The small molecule below binds the protein below.
Small molecule (SMILES): N[C@@H](CC(=O)O)C(=O)O

Sequence of chain 2.A:
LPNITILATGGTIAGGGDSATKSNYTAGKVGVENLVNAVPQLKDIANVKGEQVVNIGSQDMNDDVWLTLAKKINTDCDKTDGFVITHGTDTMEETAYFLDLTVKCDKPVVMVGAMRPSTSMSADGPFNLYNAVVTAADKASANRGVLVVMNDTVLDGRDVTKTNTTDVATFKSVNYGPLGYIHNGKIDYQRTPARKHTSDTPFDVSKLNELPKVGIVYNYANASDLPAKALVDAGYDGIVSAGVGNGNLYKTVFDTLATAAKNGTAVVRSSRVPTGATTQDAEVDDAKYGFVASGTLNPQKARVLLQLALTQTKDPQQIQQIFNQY

Sequence of chain 1.A:
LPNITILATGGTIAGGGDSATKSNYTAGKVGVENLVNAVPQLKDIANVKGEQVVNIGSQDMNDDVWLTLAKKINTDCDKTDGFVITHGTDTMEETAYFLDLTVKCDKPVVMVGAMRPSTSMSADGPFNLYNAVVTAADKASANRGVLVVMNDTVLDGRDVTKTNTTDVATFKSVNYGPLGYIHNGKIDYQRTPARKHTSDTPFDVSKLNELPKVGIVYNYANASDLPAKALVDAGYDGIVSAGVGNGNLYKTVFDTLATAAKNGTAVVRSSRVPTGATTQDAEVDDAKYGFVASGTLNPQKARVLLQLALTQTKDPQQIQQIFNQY

Binding-site contacts:
Ligand atom OD1 contacts residue THR12 of chain 2.A at 3.1 Å (h-bond).
Ligand atom CB contacts residue THR89 of chain 2.A at 3.4 Å.
Ligand atom OXT contacts residue GLY57 of chain 2.A at 3.5 Å.
Ligand atom OD2 contacts residue THR12 of chain 2.A at 3.2 Å (h-bond).
Ligand atom C contacts residue SER58 of chain 2.A at 3.4 Å.
Ligand atom CG contacts residue ASP90 of chain 2.A at 4.1 Å.
Ligand atom C contacts residue GLN59 of chain 2.A at 3.4 Å.
Ligand atom C contacts residue THR89 of chain 2.A at 3.8 Å.
Ligand atom O contacts residue SER58 of chain 2.A at 2.4 Å (h-bond).
Ligand atom O contacts residue ASP90 of chain 2.A at 3.0 Å (salt-bridge).
Ligand atom N contacts residue ASN248 of chain 1.A at 3.5 Å (h-bond).
Ligand atom CB contacts residue ASP90 of chain 2.A at 3.0 Å.
Ligand atom N contacts residue GLN59 of chain 2.A at 3.0 Å (h-bond).
Ligand atom OD1 contacts residue THR89 of chain 2.A at 2.6 Å (h-bond).
Ligand atom CG contacts residue THR12 of chain 2.A at 3.1 Å.
Ligand atom OD2 contacts residue GLY88 of chain 2.A at 3.1 Å.
Ligand atom O contacts residue GLY88 of chain 2.A at 3.2 Å.
Ligand atom CA contacts residue GLN59 of chain 2.A at 3.8 Å.
Ligand atom OD2 contacts residue THR89 of chain 2.A at 2.7 Å (h-bond).
Ligand atom OXT contacts residue GLN59 of chain 2.A at 3.5 Å (h-bond).
Ligand atom OD1 contacts residue ALA114 of chain 2.A at 3.2 Å (h-bond).
Ligand atom OD2 contacts residue ALA114 of chain 2.A at 4.0 Å.
Ligand atom CA contacts residue GLU283 of chain 1.A at 3.4 Å.
Ligand atom N contacts residue ASP90 of chain 2.A at 3.0 Å (salt-bridge).
Ligand atom CA contacts residue ASP90 of chain 2.A at 3.8 Å.
Ligand atom OXT contacts residue SER58 of chain 2.A at 2.8 Å (h-bond).
Ligand atom C contacts residue ASP90 of chain 2.A at 4.0 Å.
Ligand atom CA contacts residue THR12 of chain 2.A at 3.4 Å.
Ligand atom OXT contacts residue GLY11 of chain 2.A at 3.4 Å.
Ligand atom CG contacts residue ALA114 of chain 2.A at 4.0 Å (hydrophobic).
Ligand atom OXT contacts residue THR12 of chain 2.A at 4.1 Å.
Ligand atom O contacts residue THR89 of chain 2.A at 3.2 Å (h-bond).
Ligand atom CB contacts residue THR12 of chain 2.A at 3.5 Å.
Ligand atom OXT contacts residue GLY88 of chain 2.A at 3.3 Å.
Ligand atom CB contacts residue GLU283 of chain 1.A at 4.0 Å.
Ligand atom C contacts residue GLY88 of chain 2.A at 3.5 Å.
Ligand atom OD2 contacts residue GLY11 of chain 2.A at 3.9 Å.
Ligand atom N contacts residue GLU283 of chain 1.A at 2.5 Å (salt-bridge).
Ligand atom CG contacts residue THR89 of chain 2.A at 2.9 Å.
Ligand atom O contacts residue GLN59 of chain 2.A at 3.7 Å.